A protein and the small-molecule ligand that binds it are described below.
Small molecule (SMILES): CC(=O)N[C@H]1[C@H](O[C@H]2[C@H](O)[C@@H](NC(C)=O)CO[C@@H]2CO[C@H]2O[C@@H](C)[C@@H](O)[C@@H](O)[C@@H]2O)O[C@H](CO)[C@@H](O)[C@@H]1O

Binding-site contacts:
Ligand atom C8 contacts residue ASN341 of chain 5.A at 3.3 Å.
Ligand atom C8 contacts residue GLY336 of chain 5.A at 3.7 Å.
Ligand atom C5 contacts residue PHE337 of chain 5.A at 4.3 Å (hydrophobic).
Ligand atom C5 contacts residue GLY336 of chain 5.A at 4.2 Å.
Ligand atom C5 contacts residue ASN341 of chain 5.A at 4.3 Å.
Ligand atom C1 contacts residue GLY336 of chain 5.A at 4.2 Å.
Ligand atom C4 contacts residue ASN341 of chain 5.A at 4.2 Å.
Ligand atom C7 contacts residue ASN341 of chain 5.A at 3.3 Å.
Ligand atom C5 contacts residue ASN341 of chain 5.A at 3.6 Å.
Ligand atom C3 contacts residue GLY336 of chain 5.A at 4.1 Å.
Ligand atom C6 contacts residue SER338 of chain 5.A at 3.9 Å.
Ligand atom O5 contacts residue ASN341 of chain 5.A at 2.3 Å (h-bond).
Ligand atom C8 contacts residue PRO335 of chain 5.A at 4.2 Å (hydrophobic).
Ligand atom O7 contacts residue ASN341 of chain 5.A at 4.1 Å.
Ligand atom N2 contacts residue GLY336 of chain 5.A at 4.4 Å.
Ligand atom N2 contacts residue ASN341 of chain 5.A at 3.2 Å (h-bond).
Ligand atom C7 contacts residue PRO335 of chain 5.A at 4.1 Å (hydrophobic).
Ligand atom C6 contacts residue ASN341 of chain 5.A at 4.0 Å.
Ligand atom C8 contacts residue PHE337 of chain 5.A at 3.6 Å (hydrophobic).
Ligand atom O4 contacts residue GLY336 of chain 5.A at 4.3 Å.
Ligand atom O7 contacts residue GLY336 of chain 5.A at 3.2 Å (h-bond).
Ligand atom C1 contacts residue ASN341 of chain 5.A at 1.4 Å.
Ligand atom C6 contacts residue PHE337 of chain 5.A at 3.9 Å (hydrophobic).
Ligand atom O5 contacts residue SER338 of chain 5.A at 4.1 Å.
Ligand atom C7 contacts residue GLY336 of chain 5.A at 3.5 Å.
Ligand atom C5 contacts residue SER338 of chain 5.A at 4.0 Å.
Ligand atom C6 contacts residue SER338 of chain 5.A at 4.4 Å.
Ligand atom C8 contacts residue ALA334 of chain 5.A at 4.1 Å (hydrophobic).
Ligand atom C2 contacts residue ASN341 of chain 5.A at 2.6 Å.
Ligand atom C1 contacts residue SER338 of chain 5.A at 3.8 Å.
Ligand atom O7 contacts residue ASN342 of chain 5.A at 3.9 Å.
Ligand atom O5 contacts residue SER338 of chain 5.A at 3.5 Å.
Ligand atom C3 contacts residue ASN341 of chain 5.A at 3.9 Å.
Ligand atom O7 contacts residue PRO335 of chain 5.A at 3.3 Å.

Sequence of chain 5.A:
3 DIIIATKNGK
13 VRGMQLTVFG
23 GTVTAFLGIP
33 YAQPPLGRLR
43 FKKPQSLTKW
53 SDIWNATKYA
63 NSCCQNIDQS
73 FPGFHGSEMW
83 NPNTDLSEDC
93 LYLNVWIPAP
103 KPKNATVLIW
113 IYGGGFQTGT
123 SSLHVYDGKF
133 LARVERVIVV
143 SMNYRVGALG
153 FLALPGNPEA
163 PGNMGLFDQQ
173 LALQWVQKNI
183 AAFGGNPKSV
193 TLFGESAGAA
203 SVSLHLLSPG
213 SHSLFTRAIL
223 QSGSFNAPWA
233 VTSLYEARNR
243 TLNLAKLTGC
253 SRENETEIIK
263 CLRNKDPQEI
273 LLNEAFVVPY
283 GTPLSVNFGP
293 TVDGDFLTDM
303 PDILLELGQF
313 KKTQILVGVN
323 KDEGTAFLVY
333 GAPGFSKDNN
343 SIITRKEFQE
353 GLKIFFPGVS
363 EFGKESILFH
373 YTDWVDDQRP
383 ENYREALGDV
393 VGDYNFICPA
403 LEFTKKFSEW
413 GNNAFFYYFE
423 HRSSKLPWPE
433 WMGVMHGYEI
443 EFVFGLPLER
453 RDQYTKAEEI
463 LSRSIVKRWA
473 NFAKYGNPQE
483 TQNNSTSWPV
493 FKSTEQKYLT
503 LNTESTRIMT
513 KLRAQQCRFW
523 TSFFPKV